Binding-site contacts:
Ligand atom C6 contacts residue ASP17 of chain 1.B at 3.6 Å.
Ligand atom C3 contacts residue ASN268 of chain 1.B at 4.2 Å.
Ligand atom O7 contacts residue GLY77 of chain 1.B at 4.1 Å.
Ligand atom O7 contacts residue GLY78 of chain 1.B at 3.1 Å (h-bond).
Ligand atom C6 contacts residue ALA126 of chain 1.B at 3.9 Å (hydrophobic).
Ligand atom C10 contacts residue TYR87 of chain 1.B at 3.6 Å (hydrophobic).
Ligand atom C6 contacts residue TYR19 of chain 1.B at 3.7 Å (hydrophobic).
Ligand atom C9 contacts residue TRP53 of chain 1.B at 4.2 Å (hydrophobic).
Ligand atom C3 contacts residue TRP267 of chain 1.B at 4.4 Å (hydrophobic).
Ligand atom C2 contacts residue ASN127 of chain 1.B at 3.4 Å.
Ligand atom O7 contacts residue ASN127 of chain 1.B at 2.8 Å (h-bond).
Ligand atom C6 contacts residue PHE130 of chain 1.B at 4.2 Å (hydrophobic).
Ligand atom C5 contacts residue GLY78 of chain 1.B at 4.3 Å.
Ligand atom C9 contacts residue TYR87 of chain 1.B at 3.4 Å (hydrophobic).
Ligand atom C2 contacts residue GLY78 of chain 1.B at 4.3 Å.
Ligand atom N1 contacts residue TYR87 of chain 1.B at 4.0 Å.
Ligand atom S24 contacts residue ASN127 of chain 1.B at 4.2 Å.
Ligand atom C10 contacts residue TYR86 of chain 1.B at 3.1 Å (hydrophobic).
Ligand atom C6 contacts residue SER18 of chain 1.B at 2.9 Å.
Ligand atom C2 contacts residue TRP53 of chain 1.B at 4.0 Å (hydrophobic).
Ligand atom O7 contacts residue SER18 of chain 1.B at 2.7 Å (h-bond).
Ligand atom C10 contacts residue ASN127 of chain 1.B at 3.7 Å.
Ligand atom C8 contacts residue ASN127 of chain 1.B at 3.7 Å.
Ligand atom C5 contacts residue ASP17 of chain 1.B at 4.4 Å.
Ligand atom C5 contacts residue SER18 of chain 1.B at 2.4 Å.
Ligand atom S24 contacts residue ASN268 of chain 1.B at 4.1 Å.
Ligand atom S24 contacts residue TRP267 of chain 1.B at 3.8 Å.
Ligand atom C8 contacts residue PHE130 of chain 1.B at 3.6 Å (hydrophobic).
Ligand atom C6 contacts residue ASN127 of chain 1.B at 3.7 Å.
Ligand atom S24 contacts residue PHE130 of chain 1.B at 4.1 Å.
Ligand atom C3 contacts residue SER18 of chain 1.B at 3.6 Å.
Ligand atom N1 contacts residue ASN127 of chain 1.B at 3.9 Å.
Ligand atom S24 contacts residue SER18 of chain 1.B at 2.9 Å (h-bond).
Ligand atom C8 contacts residue TRP267 of chain 1.B at 3.6 Å (hydrophobic).
Ligand atom C3 contacts residue ASN127 of chain 1.B at 4.4 Å.
Ligand atom C5 contacts residue ASN127 of chain 1.B at 3.4 Å.
Ligand atom S24 contacts residue TYR19 of chain 1.B at 4.4 Å.
Ligand atom C3 contacts residue TRP53 of chain 1.B at 3.5 Å (hydrophobic).
Ligand atom C9 contacts residue TRP267 of chain 1.B at 4.2 Å (hydrophobic).
Ligand atom O7 contacts residue ASP17 of chain 1.B at 3.7 Å.

This protein binds this small molecule.
Small molecule (SMILES): CC(=O)SCC[N+](C)(C)C

Sequence of chain 1.B:
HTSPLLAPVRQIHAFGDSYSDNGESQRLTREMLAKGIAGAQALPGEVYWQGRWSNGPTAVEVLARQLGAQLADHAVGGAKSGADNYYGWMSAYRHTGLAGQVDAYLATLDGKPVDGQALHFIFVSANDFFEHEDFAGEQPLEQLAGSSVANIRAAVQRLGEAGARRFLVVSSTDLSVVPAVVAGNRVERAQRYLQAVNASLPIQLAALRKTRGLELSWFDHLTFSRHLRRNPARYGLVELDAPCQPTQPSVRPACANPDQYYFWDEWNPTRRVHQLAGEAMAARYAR